Binding-site contacts:
Ligand atom O1 contacts residue PHE233 of chain 16.A at 3.1 Å.
Ligand atom N2 contacts residue PHE233 of chain 16.A at 3.8 Å.
Ligand atom N2 contacts residue PHE155 of chain 16.A at 3.6 Å.
Ligand atom O1 contacts residue PHE155 of chain 16.A at 3.5 Å.
Ligand atom C31 contacts residue PRO177 of chain 16.A at 3.9 Å (hydrophobic).
Ligand atom C4 contacts residue VAL190 of chain 16.A at 3.8 Å (hydrophobic).
Ligand atom C5A contacts residue ASN228 of chain 16.A at 4.0 Å.
Ligand atom C3 contacts residue PHE155 of chain 16.A at 4.0 Å (hydrophobic).
Ligand atom C5 contacts residue PHE155 of chain 16.A at 3.9 Å (hydrophobic).
Ligand atom C5 contacts residue PHE233 of chain 16.A at 3.9 Å (hydrophobic).
Ligand atom C5C contacts residue ILE111 of chain 16.A at 3.7 Å (hydrophobic).
Ligand atom C6B contacts residue ILE113 of chain 16.A at 4.0 Å (hydrophobic).
Ligand atom C4B contacts residue ASN228 of chain 16.A at 4.0 Å.
Ligand atom C5C contacts residue PHE135 of chain 16.A at 3.5 Å (hydrophobic).
Ligand atom C4 contacts residue ILE24 of chain 16.C at 4.0 Å (hydrophobic).
Ligand atom N3A contacts residue ILE113 of chain 16.A at 3.7 Å.
Ligand atom C3B contacts residue TRP203 of chain 16.A at 3.2 Å (hydrophobic).
Ligand atom C5B contacts residue ASP112 of chain 16.A at 3.9 Å.
Ligand atom C6C contacts residue TYR201 of chain 16.A at 4.0 Å (hydrophobic).
Ligand atom N3A contacts residue ASP112 of chain 16.A at 2.8 Å (salt-bridge).
Ligand atom C5B contacts residue ILE113 of chain 16.A at 3.5 Å (hydrophobic).
Ligand atom C2C contacts residue VAL192 of chain 16.A at 3.7 Å (hydrophobic).
Ligand atom C31 contacts residue VAL179 of chain 16.A at 3.5 Å (hydrophobic).
Ligand atom C3C contacts residue PHE135 of chain 16.A at 3.8 Å (hydrophobic).
Ligand atom C3B contacts residue ASN228 of chain 16.A at 4.0 Å.
Ligand atom C2B contacts residue TRP203 of chain 16.A at 4.1 Å (hydrophobic).
Ligand atom C4C contacts residue VAL192 of chain 16.A at 3.5 Å (hydrophobic).
Ligand atom C5B contacts residue ILE111 of chain 16.A at 4.0 Å (hydrophobic).
Ligand atom C2A contacts residue TRP203 of chain 16.A at 3.6 Å (hydrophobic).
Ligand atom C4A contacts residue THR114 of chain 16.A at 3.6 Å.
Ligand atom O1A contacts residue ASN228 of chain 16.A at 3.7 Å.
Ligand atom C4A contacts residue ASP112 of chain 16.A at 3.0 Å.
Ligand atom C2B contacts residue TYR201 of chain 16.A at 3.4 Å (hydrophobic).
Ligand atom C31 contacts residue ILE24 of chain 16.C at 3.6 Å (hydrophobic).
Ligand atom C7C contacts residue MET230 of chain 16.A at 4.0 Å (hydrophobic).
Ligand atom C4C contacts residue PHE135 of chain 16.A at 3.7 Å (hydrophobic).
Ligand atom O1B contacts residue TYR201 of chain 16.A at 3.4 Å.
Ligand atom O1A contacts residue TRP203 of chain 16.A at 3.3 Å.
Ligand atom C4B contacts residue TRP203 of chain 16.A at 3.6 Å (hydrophobic).
Ligand atom O1B contacts residue MET230 of chain 16.A at 4.0 Å.

Sequence of chain 16.C:
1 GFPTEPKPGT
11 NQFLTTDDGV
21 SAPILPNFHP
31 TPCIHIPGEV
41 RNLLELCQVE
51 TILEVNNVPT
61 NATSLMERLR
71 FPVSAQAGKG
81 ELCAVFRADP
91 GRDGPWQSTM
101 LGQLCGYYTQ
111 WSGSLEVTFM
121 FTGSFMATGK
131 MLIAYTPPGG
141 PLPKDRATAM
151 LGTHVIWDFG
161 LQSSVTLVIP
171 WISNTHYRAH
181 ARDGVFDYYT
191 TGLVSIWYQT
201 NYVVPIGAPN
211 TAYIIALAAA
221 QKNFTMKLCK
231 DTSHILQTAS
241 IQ

Sequence of chain 17.C:
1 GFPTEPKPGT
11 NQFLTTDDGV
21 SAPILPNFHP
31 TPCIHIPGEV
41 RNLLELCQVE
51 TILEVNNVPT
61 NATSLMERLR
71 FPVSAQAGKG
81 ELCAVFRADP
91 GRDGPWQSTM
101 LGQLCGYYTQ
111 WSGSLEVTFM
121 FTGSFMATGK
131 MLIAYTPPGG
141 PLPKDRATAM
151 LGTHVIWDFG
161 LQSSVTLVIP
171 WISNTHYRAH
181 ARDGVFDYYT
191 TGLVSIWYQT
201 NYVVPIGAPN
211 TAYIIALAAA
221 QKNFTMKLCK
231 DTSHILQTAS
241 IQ

The small molecule below binds the protein below.
Small molecule (SMILES): Cc1cc(CCCCCCCOc2ccc(C3=NCCO3)cc2)on1

Sequence of chain 16.A:
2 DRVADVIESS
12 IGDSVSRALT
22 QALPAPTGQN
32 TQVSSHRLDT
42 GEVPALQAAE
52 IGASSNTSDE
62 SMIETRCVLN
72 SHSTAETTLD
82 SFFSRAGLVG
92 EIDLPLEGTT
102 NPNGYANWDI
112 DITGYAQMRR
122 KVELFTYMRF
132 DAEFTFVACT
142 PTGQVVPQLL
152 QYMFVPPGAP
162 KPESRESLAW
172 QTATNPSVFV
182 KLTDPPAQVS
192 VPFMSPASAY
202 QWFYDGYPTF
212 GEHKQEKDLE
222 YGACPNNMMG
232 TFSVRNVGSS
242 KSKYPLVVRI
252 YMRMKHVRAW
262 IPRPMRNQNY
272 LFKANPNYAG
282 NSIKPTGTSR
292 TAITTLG